A small-molecule ligand and the protein it binds are described below.
Small molecule (SMILES): CC(=O)N[C@H]1[C@H](O[C@H]2[C@H](O)[C@@H](NC(C)=O)CO[C@@H]2CO)O[C@H](CO)[C@@H](O)[C@@H]1O

Sequence of chain 1.E:
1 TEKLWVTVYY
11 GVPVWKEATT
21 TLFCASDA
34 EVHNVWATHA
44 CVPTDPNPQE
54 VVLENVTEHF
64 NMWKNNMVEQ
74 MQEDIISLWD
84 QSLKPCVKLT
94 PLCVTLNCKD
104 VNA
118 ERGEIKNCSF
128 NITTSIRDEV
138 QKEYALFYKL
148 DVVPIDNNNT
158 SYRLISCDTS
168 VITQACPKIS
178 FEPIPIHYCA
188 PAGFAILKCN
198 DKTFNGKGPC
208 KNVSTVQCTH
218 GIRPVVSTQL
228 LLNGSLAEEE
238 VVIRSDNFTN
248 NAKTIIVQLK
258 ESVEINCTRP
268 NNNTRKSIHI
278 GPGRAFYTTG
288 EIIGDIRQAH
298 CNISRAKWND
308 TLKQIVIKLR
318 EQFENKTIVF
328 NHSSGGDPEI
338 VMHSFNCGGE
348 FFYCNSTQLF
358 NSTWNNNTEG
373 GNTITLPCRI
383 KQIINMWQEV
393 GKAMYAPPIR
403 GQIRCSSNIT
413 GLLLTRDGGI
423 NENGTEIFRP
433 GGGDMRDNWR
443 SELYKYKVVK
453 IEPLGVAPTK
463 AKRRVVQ

Binding-site contacts:
Ligand atom C7 contacts residue ASN128 of chain 1.E at 3.5 Å.
Ligand atom N2 contacts residue ASN128 of chain 1.E at 2.9 Å (h-bond).
Ligand atom C7 contacts residue LYS139 of chain 1.E at 4.4 Å.
Ligand atom C3 contacts residue ASN128 of chain 1.E at 3.8 Å.
Ligand atom O7 contacts residue LYS139 of chain 1.E at 4.0 Å.
Ligand atom O5 contacts residue ASN128 of chain 1.E at 2.3 Å (h-bond).
Ligand atom O6 contacts residue LYS139 of chain 1.E at 4.0 Å.
Ligand atom C1 contacts residue ASN128 of chain 1.E at 1.4 Å.
Ligand atom O7 contacts residue VAL137 of chain 1.E at 3.2 Å (h-bond).
Ligand atom C5 contacts residue ASN128 of chain 1.E at 3.5 Å.
Ligand atom O7 contacts residue ASN128 of chain 1.E at 4.1 Å.
Ligand atom N2 contacts residue VAL137 of chain 1.E at 3.9 Å.
Ligand atom C2 contacts residue ASN128 of chain 1.E at 2.6 Å.
Ligand atom C7 contacts residue VAL137 of chain 1.E at 3.3 Å (hydrophobic).
Ligand atom C8 contacts residue VAL137 of chain 1.E at 2.4 Å (hydrophobic).
Ligand atom C8 contacts residue GLN138 of chain 1.E at 4.1 Å.
Ligand atom C4 contacts residue ASN128 of chain 1.E at 4.2 Å.
Ligand atom O6 contacts residue ASN128 of chain 1.E at 4.5 Å.
Ligand atom C6 contacts residue LYS139 of chain 1.E at 4.3 Å.
Ligand atom O5 contacts residue LYS139 of chain 1.E at 4.0 Å.